Binding-site contacts:
Ligand atom C6 contacts residue PHE332 of chain 1.B at 3.8 Å (hydrophobic).
Ligand atom N2 contacts residue ARG220 of chain 1.B at 3.6 Å.
Ligand atom C1 contacts residue ALA91 of chain 1.B at 3.9 Å (hydrophobic).
Ligand atom N4 contacts residue ARG220 of chain 1.B at 3.5 Å (salt-bridge).
Ligand atom C7 contacts residue ARG220 of chain 1.B at 3.3 Å.
Ligand atom C4 contacts residue ARG220 of chain 1.B at 3.4 Å.
Ligand atom C2 contacts residue LEU221 of chain 1.B at 3.6 Å (hydrophobic).
Ligand atom C7 contacts residue TYR280 of chain 1.B at 3.8 Å (hydrophobic).
Ligand atom C10 contacts residue SER224 of chain 1.B at 4.0 Å.
Ligand atom C1 contacts residue ARG220 of chain 1.B at 3.8 Å.
Ligand atom N1 contacts residue TYR280 of chain 1.B at 3.6 Å.
Ligand atom N3 contacts residue TYR280 of chain 1.B at 3.9 Å.
Ligand atom N4 contacts residue TYR280 of chain 1.B at 3.6 Å.
Ligand atom O1 contacts residue ARG220 of chain 1.B at 2.8 Å (salt-bridge).
Ligand atom C3 contacts residue LEU221 of chain 1.B at 3.3 Å (hydrophobic).
Ligand atom N1 contacts residue ARG220 of chain 1.B at 3.1 Å (salt-bridge).
Ligand atom O2 contacts residue LYS206 of chain 1.B at 3.1 Å (salt-bridge).
Ligand atom N3 contacts residue ARG220 of chain 1.B at 3.7 Å.
Ligand atom C9 contacts residue ARG220 of chain 1.B at 3.8 Å.
Ligand atom O3 contacts residue SER278 of chain 1.B at 2.9 Å (h-bond).
Ligand atom C9 contacts residue TYR280 of chain 1.B at 3.8 Å (hydrophobic).
Ligand atom O3 contacts residue HIS281 of chain 1.B at 3.2 Å.
Ligand atom C3 contacts residue ARG220 of chain 1.B at 3.6 Å.
Ligand atom N2 contacts residue LEU334 of chain 1.B at 4.0 Å.
Ligand atom C5 contacts residue ARG220 of chain 1.B at 3.5 Å.
Ligand atom C6 contacts residue LEU334 of chain 1.B at 4.0 Å (hydrophobic).
Ligand atom C1 contacts residue ASN326 of chain 1.B at 3.7 Å.
Ligand atom C5 contacts residue TYR280 of chain 1.B at 4.0 Å (hydrophobic).
Ligand atom C4 contacts residue TYR280 of chain 1.B at 3.9 Å (hydrophobic).
Ligand atom C11 contacts residue SER278 of chain 1.B at 4.0 Å.
Ligand atom C14 contacts residue ARG220 of chain 1.B at 3.8 Å.
Ligand atom C8 contacts residue ARG220 of chain 1.B at 3.4 Å.
Ligand atom N5 contacts residue ARG220 of chain 1.B at 4.0 Å.
Ligand atom C2 contacts residue ARG220 of chain 1.B at 3.9 Å.
Ligand atom C2 contacts residue ASN326 of chain 1.B at 3.7 Å.
Ligand atom C8 contacts residue TYR280 of chain 1.B at 3.5 Å (hydrophobic).
Ligand atom N2 contacts residue TYR280 of chain 1.B at 4.0 Å.
Ligand atom C11 contacts residue HIS281 of chain 1.B at 3.8 Å.
Ligand atom C6 contacts residue ARG220 of chain 1.B at 3.8 Å.
Ligand atom N5 contacts residue TYR280 of chain 1.B at 3.7 Å.

A protein and the small-molecule ligand that binds it are described below.
Small molecule (SMILES): Cc1nc2c3ccccc3nc(NNC(=O)CCC(=O)O)n2n1

Sequence of chain 1.B:
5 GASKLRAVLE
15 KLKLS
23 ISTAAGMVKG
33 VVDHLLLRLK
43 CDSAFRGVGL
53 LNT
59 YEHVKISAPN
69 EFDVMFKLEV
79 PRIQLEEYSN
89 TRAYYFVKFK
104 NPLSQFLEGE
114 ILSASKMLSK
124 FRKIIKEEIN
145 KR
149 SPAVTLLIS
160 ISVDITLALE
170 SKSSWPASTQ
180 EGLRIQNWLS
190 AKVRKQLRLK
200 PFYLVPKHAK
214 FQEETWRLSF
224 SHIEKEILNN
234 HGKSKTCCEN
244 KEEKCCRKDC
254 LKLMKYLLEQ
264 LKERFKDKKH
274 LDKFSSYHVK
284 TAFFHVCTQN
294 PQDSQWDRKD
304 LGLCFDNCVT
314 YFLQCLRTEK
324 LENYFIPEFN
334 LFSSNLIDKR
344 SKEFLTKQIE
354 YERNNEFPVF